This protein binds this small molecule.
Small molecule (SMILES): CC(=O)N[C@@](C)(c1ccc(F)cc1)c1cnc(N2CCN(c3ncnn4cc(-c5cnn(C)c5)cc34)CC2)nc1

Binding-site contacts:
Ligand atom N15 contacts residue GLU124 of chain 1.A at 3.6 Å.
Ligand atom C04 contacts residue GLY129 of chain 1.A at 3.5 Å.
Ligand atom C05 contacts residue GLY129 of chain 1.A at 3.4 Å.
Ligand atom N13 contacts residue LEU192 of chain 1.A at 3.4 Å.
Ligand atom C33 contacts residue LYS76 of chain 1.A at 3.5 Å.
Ligand atom C24 contacts residue ASP203 of chain 1.A at 3.6 Å.
Ligand atom F35 contacts residue MET77 of chain 1.A at 3.4 Å.
Ligand atom C31 contacts residue LYS55 of chain 1.A at 3.4 Å.
Ligand atom N10 contacts residue LEU192 of chain 1.A at 3.7 Å.
Ligand atom N15 contacts residue TYR125 of chain 1.A at 3.5 Å.
Ligand atom C32 contacts residue LYS76 of chain 1.A at 3.4 Å.
Ligand atom C11 contacts residue TYR125 of chain 1.A at 3.5 Å (hydrophobic).
Ligand atom C36 contacts residue ALA50 of chain 1.A at 3.5 Å (hydrophobic).
Ligand atom C14 contacts residue ALA74 of chain 1.A at 3.5 Å (hydrophobic).
Ligand atom C05 contacts residue TYR125 of chain 1.A at 3.7 Å (hydrophobic).
Ligand atom C14 contacts residue LEU192 of chain 1.A at 3.6 Å (hydrophobic).
Ligand atom C12 contacts residue LEU192 of chain 1.A at 3.3 Å (hydrophobic).
Ligand atom N15 contacts residue CYS126 of chain 1.A at 3.1 Å (h-bond).
Ligand atom F35 contacts residue LYS76 of chain 1.A at 3.7 Å.
Ligand atom F35 contacts residue LEU78 of chain 1.A at 3.2 Å.
Ligand atom N01 contacts residue GLY129 of chain 1.A at 3.7 Å.
Ligand atom C06 contacts residue CYS127 of chain 1.A at 3.5 Å (hydrophobic).
Ligand atom O39 contacts residue ASP203 of chain 1.A at 3.0 Å (salt-bridge).
Ligand atom N23 contacts residue VAL56 of chain 1.A at 3.6 Å.
Ligand atom C31 contacts residue LYS76 of chain 1.A at 3.5 Å.
Ligand atom N27 contacts residue VAL56 of chain 1.A at 3.7 Å.
Ligand atom C11 contacts residue CYS126 of chain 1.A at 3.0 Å (hydrophobic).
Ligand atom N27 contacts residue GLY49 of chain 1.A at 3.6 Å.
Ligand atom C05 contacts residue CYS126 of chain 1.A at 3.4 Å (hydrophobic).
Ligand atom C31 contacts residue MET77 of chain 1.A at 3.2 Å (hydrophobic).
Ligand atom C36 contacts residue GLY54 of chain 1.A at 3.6 Å.
Ligand atom C31 contacts residue GLY54 of chain 1.A at 3.7 Å.
Ligand atom C22 contacts residue VAL56 of chain 1.A at 3.5 Å (hydrophobic).
Ligand atom C36 contacts residue GLY51 of chain 1.A at 3.2 Å.
Ligand atom C14 contacts residue GLU124 of chain 1.A at 3.2 Å.
Ligand atom N10 contacts residue CYS126 of chain 1.A at 3.7 Å.
Ligand atom C09 contacts residue LEU192 of chain 1.A at 3.5 Å (hydrophobic).
Ligand atom N23 contacts residue ASP203 of chain 1.A at 3.5 Å (salt-bridge).
Ligand atom C30 contacts residue GLY54 of chain 1.A at 3.6 Å.
Ligand atom C30 contacts residue LYS55 of chain 1.A at 3.5 Å.

Sequence of chain 1.A:
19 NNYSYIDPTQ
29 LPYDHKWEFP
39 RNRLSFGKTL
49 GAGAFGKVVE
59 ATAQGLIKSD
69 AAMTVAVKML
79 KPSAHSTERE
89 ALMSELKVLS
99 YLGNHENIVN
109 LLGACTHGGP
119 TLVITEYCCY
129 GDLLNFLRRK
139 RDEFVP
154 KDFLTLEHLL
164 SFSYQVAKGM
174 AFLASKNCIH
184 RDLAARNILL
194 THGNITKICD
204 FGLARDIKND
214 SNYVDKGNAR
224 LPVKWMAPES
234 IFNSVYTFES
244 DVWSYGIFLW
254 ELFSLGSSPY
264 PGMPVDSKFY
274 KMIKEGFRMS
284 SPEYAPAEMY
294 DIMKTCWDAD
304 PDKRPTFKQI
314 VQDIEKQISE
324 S